Binding-site contacts:
Ligand atom C6 contacts residue PHE1103 of chain 1.B at 3.4 Å (hydrophobic).
Ligand atom N2 contacts residue ASN1098 of chain 1.B at 2.8 Å (h-bond).
Ligand atom C6 contacts residue HIS1101 of chain 1.B at 4.4 Å.
Ligand atom O7 contacts residue ASN1098 of chain 1.B at 3.6 Å.
Ligand atom C5 contacts residue HIS1101 of chain 1.B at 3.6 Å.
Ligand atom C5 contacts residue PHE1103 of chain 1.B at 3.9 Å (hydrophobic).
Ligand atom O6 contacts residue PHE1103 of chain 1.B at 4.2 Å.
Ligand atom O5 contacts residue HIS1101 of chain 1.B at 4.2 Å.
Ligand atom C3 contacts residue ASN1098 of chain 1.B at 3.8 Å.
Ligand atom C4 contacts residue ASN1098 of chain 1.B at 4.2 Å.
Ligand atom C3 contacts residue THR1100 of chain 1.B at 3.7 Å.
Ligand atom C7 contacts residue HIS1101 of chain 1.B at 4.0 Å.
Ligand atom C7 contacts residue ASN1098 of chain 1.B at 3.4 Å.
Ligand atom O7 contacts residue HIS1101 of chain 1.B at 3.5 Å (h-bond).
Ligand atom C2 contacts residue ASN1098 of chain 1.B at 2.4 Å.
Ligand atom C8 contacts residue ASN1098 of chain 1.B at 3.9 Å.
Ligand atom C1 contacts residue THR1100 of chain 1.B at 3.5 Å.
Ligand atom C1 contacts residue HIS1101 of chain 1.B at 4.1 Å.
Ligand atom C8 contacts residue HIS1101 of chain 1.B at 4.0 Å.
Ligand atom C1 contacts residue ASN1098 of chain 1.B at 1.4 Å.
Ligand atom C2 contacts residue THR1100 of chain 1.B at 3.7 Å.
Ligand atom C4 contacts residue HIS1101 of chain 1.B at 4.3 Å.
Ligand atom O5 contacts residue PHE1103 of chain 1.B at 3.5 Å.
Ligand atom N2 contacts residue THR1100 of chain 1.B at 3.5 Å (h-bond).
Ligand atom C5 contacts residue ASN1098 of chain 1.B at 3.7 Å.
Ligand atom O4 contacts residue HIS1101 of chain 1.B at 4.1 Å.
Ligand atom C3 contacts residue HIS1101 of chain 1.B at 4.2 Å.
Ligand atom O5 contacts residue ASN1098 of chain 1.B at 2.4 Å (h-bond).
Ligand atom C1 contacts residue PHE1103 of chain 1.B at 4.3 Å (hydrophobic).

The protein below binds the small molecule below.
Small molecule (SMILES): CC(=O)N[C@H]1[C@H](O[C@H]2[C@H](O)[C@@H](NC(C)=O)CO[C@@H]2CO)O[C@H](CO)[C@@H](O)[C@@H]1O

Sequence of chain 1.B:
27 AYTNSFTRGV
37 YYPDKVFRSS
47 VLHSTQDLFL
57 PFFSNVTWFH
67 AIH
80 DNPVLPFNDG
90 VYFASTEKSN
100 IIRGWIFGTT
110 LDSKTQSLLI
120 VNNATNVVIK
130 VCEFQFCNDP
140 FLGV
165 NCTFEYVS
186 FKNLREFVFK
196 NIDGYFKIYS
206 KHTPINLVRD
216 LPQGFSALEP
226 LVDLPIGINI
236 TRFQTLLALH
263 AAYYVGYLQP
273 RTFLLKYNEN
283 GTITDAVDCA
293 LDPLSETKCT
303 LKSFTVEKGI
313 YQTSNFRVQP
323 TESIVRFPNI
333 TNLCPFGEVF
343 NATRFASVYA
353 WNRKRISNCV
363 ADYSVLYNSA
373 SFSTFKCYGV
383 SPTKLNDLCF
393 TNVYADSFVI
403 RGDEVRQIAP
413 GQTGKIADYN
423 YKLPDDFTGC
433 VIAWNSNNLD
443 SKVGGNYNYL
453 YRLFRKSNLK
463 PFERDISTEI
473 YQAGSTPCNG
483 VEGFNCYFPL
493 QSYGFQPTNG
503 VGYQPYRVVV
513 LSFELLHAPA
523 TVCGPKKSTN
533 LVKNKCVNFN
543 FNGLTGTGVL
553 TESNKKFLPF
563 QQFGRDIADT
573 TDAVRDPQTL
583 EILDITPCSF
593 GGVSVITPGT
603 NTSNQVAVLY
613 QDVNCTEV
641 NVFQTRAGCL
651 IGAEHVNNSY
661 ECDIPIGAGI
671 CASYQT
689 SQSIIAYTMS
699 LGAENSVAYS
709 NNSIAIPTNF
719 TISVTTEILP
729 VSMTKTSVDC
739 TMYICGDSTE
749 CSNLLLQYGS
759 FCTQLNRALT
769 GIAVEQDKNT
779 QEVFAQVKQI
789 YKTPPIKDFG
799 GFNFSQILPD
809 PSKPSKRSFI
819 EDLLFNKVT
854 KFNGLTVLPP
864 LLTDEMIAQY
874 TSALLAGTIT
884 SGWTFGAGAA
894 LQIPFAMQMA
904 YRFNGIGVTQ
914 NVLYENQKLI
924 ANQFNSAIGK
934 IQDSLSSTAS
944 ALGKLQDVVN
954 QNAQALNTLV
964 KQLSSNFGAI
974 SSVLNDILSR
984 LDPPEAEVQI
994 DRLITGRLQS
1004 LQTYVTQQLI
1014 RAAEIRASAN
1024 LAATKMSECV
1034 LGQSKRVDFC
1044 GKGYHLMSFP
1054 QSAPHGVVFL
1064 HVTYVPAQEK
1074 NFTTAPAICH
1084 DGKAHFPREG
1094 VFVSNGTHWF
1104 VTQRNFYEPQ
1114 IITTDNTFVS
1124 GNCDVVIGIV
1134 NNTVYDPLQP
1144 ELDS